A small-molecule ligand and the protein it binds are described below.
Small molecule (SMILES): CC(=O)N[C@H]1[C@H](O[C@H]2[C@H](O)[C@@H](NC(C)=O)CO[C@@H]2CO)O[C@H](CO)[C@@H](O)[C@@H]1O

Binding-site contacts:
Ligand atom C4 contacts residue ASN101 of chain 1.G at 4.4 Å.
Ligand atom C2 contacts residue ASN101 of chain 1.G at 2.6 Å.
Ligand atom N2 contacts residue ASN168 of chain 1.G at 4.2 Å.
Ligand atom C7 contacts residue ASN101 of chain 1.G at 3.3 Å.
Ligand atom O7 contacts residue ASN101 of chain 1.G at 3.3 Å (h-bond).
Ligand atom C1 contacts residue ASN101 of chain 1.G at 1.5 Å.
Ligand atom C7 contacts residue ASN168 of chain 1.G at 4.4 Å.
Ligand atom C8 contacts residue ASN101 of chain 1.G at 3.7 Å.
Ligand atom O5 contacts residue ASN101 of chain 1.G at 2.5 Å (h-bond).
Ligand atom C5 contacts residue ASN101 of chain 1.G at 3.8 Å.
Ligand atom C3 contacts residue ASN101 of chain 1.G at 3.9 Å.
Ligand atom C8 contacts residue SER169 of chain 1.G at 3.3 Å.
Ligand atom C8 contacts residue ASN168 of chain 1.G at 3.7 Å.
Ligand atom N2 contacts residue ASN101 of chain 1.G at 3.0 Å (h-bond).
Ligand atom C8 contacts residue ASP166 of chain 1.G at 3.4 Å.

Sequence of chain 1.G:
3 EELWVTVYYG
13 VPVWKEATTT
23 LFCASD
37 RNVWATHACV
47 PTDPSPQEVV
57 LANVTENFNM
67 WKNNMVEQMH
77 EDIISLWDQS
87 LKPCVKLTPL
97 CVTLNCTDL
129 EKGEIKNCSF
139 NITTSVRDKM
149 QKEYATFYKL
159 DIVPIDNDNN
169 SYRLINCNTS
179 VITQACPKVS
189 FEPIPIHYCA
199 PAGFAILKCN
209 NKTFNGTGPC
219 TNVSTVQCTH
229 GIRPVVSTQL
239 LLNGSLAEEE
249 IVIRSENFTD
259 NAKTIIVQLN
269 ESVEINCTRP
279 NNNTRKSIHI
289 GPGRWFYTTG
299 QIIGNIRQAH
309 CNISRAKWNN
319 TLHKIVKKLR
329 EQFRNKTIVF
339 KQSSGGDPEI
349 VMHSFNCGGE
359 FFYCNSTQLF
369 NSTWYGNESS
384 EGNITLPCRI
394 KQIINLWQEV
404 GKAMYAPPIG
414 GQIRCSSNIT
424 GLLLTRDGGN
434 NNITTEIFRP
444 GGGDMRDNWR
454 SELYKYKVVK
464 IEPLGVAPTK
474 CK